Sequence of chain 1.B:
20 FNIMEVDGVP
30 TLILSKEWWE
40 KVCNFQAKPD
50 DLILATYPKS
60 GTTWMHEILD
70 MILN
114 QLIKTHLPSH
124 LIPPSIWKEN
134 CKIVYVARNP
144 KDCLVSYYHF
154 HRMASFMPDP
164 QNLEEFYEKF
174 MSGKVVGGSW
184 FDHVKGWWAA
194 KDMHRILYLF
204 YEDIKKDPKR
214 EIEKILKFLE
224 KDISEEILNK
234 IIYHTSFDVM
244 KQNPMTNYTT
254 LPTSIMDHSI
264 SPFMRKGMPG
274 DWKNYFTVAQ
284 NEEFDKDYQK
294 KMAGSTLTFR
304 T

Binding-site contacts:
Ligand atom O2' contacts residue PHE240 of chain 1.B at 2.9 Å.
Ligand atom N3 contacts residue TRP63 of chain 1.B at 3.5 Å.
Ligand atom N6 contacts residue THR238 of chain 1.B at 3.1 Å (h-bond).
Ligand atom N3 contacts residue TYR204 of chain 1.B at 2.7 Å (h-bond).
Ligand atom O5' contacts residue LYS58 of chain 1.B at 3.3 Å.
Ligand atom C2 contacts residue TRP63 of chain 1.B at 3.3 Å (hydrophobic).
Ligand atom C1' contacts residue TYR204 of chain 1.B at 3.4 Å (hydrophobic).
Ligand atom N1 contacts residue TRP63 of chain 1.B at 3.0 Å.
Ligand atom C5 contacts residue TRP63 of chain 1.B at 3.4 Å (hydrophobic).
Ligand atom O3P contacts residue ARG268 of chain 1.B at 3.0 Å (salt-bridge).
Ligand atom O3P contacts residue SER149 of chain 1.B at 2.2 Å (h-bond).
Ligand atom N7 contacts residue TRP63 of chain 1.B at 3.5 Å.
Ligand atom O3' contacts residue SER149 of chain 1.B at 3.0 Å (h-bond).
Ligand atom N6 contacts residue SER239 of chain 1.B at 3.5 Å.
Ligand atom O1P contacts residue ARG141 of chain 1.B at 3.0 Å (salt-bridge).
Ligand atom O2P contacts residue LYS269 of chain 1.B at 2.7 Å (salt-bridge).
Ligand atom C4 contacts residue TYR204 of chain 1.B at 3.6 Å (hydrophobic).
Ligand atom O1P contacts residue ARG268 of chain 1.B at 2.9 Å (salt-bridge).
Ligand atom C5' contacts residue LYS58 of chain 1.B at 3.4 Å.
Ligand atom O4P contacts residue THR61 of chain 1.B at 2.8 Å (h-bond).
Ligand atom O5P contacts residue THR62 of chain 1.B at 2.7 Å (h-bond).
Ligand atom O2P contacts residue ARG268 of chain 1.B at 3.1 Å.
Ligand atom O5' contacts residue GLY60 of chain 1.B at 3.6 Å (h-bond).
Ligand atom P1 contacts residue ARG268 of chain 1.B at 3.6 Å.
Ligand atom P1 contacts residue SER149 of chain 1.B at 2.9 Å.
Ligand atom O4P contacts residue LYS58 of chain 1.B at 3.0 Å.
Ligand atom O1P contacts residue SER149 of chain 1.B at 3.2 Å (h-bond).
Ligand atom O4P contacts residue SER59 of chain 1.B at 2.7 Å (h-bond).
Ligand atom O5P contacts residue THR61 of chain 1.B at 3.0 Å (h-bond).
Ligand atom P2 contacts residue LYS58 of chain 1.B at 3.5 Å.
Ligand atom N6 contacts residue TRP63 of chain 1.B at 2.8 Å.
Ligand atom O2P contacts residue GLY270 of chain 1.B at 2.8 Å (h-bond).
Ligand atom N6 contacts residue MET243 of chain 1.B at 3.3 Å (h-bond).
Ligand atom O6P contacts residue LYS58 of chain 1.B at 3.2 Å.
Ligand atom C2 contacts residue TYR204 of chain 1.B at 3.5 Å (hydrophobic).
Ligand atom O2' contacts residue GLY270 of chain 1.B at 3.5 Å.
Ligand atom P2 contacts residue THR61 of chain 1.B at 3.4 Å.
Ligand atom O4P contacts residue GLY60 of chain 1.B at 2.9 Å (h-bond).
Ligand atom C6 contacts residue TRP63 of chain 1.B at 3.2 Å (hydrophobic).
Ligand atom O2' contacts residue ARG268 of chain 1.B at 3.5 Å (salt-bridge).

The protein below binds the small molecule below.
Small molecule (SMILES): Nc1ncnc2c1ncn2[C@@H]1O[C@H](COP(=O)(O)O)[C@@H](OP(=O)(O)O)[C@H]1O